Binding-site contacts:
Ligand atom CB contacts residue ARG18 of chain 54.B at 4.2 Å.
Ligand atom CE1 contacts residue ASP12 of chain 54.B at 3.5 Å.
Ligand atom CB contacts residue THR17 of chain 54.B at 4.0 Å.
Ligand atom CB contacts residue ILE14 of chain 54.B at 4.1 Å (hydrophobic).
Ligand atom N contacts residue ILE14 of chain 54.B at 3.0 Å (h-bond).
Ligand atom CA contacts residue ARG18 of chain 54.B at 3.8 Å.
Ligand atom CA contacts residue ASP12 of chain 54.B at 3.7 Å.
Ligand atom CD1 contacts residue ASP12 of chain 54.B at 3.8 Å.
Ligand atom C contacts residue ILE14 of chain 54.B at 4.2 Å (hydrophobic).
Ligand atom N contacts residue ILE14 of chain 54.B at 3.5 Å.
Ligand atom C contacts residue THR16 of chain 54.B at 3.7 Å.
Ligand atom C contacts residue ILE14 of chain 54.B at 3.6 Å (hydrophobic).
Ligand atom CD2 contacts residue ASP106 of chain 54.B at 4.1 Å.
Ligand atom O contacts residue ILE14 of chain 54.B at 3.5 Å (h-bond).
Ligand atom CB contacts residue LEU15 of chain 54.B at 4.1 Å (hydrophobic).
Ligand atom CD1 contacts residue TYR34 of chain 54.B at 3.0 Å (hydrophobic).
Ligand atom C contacts residue THR16 of chain 54.B at 4.2 Å.
Ligand atom CG contacts residue THR16 of chain 54.B at 4.0 Å.
Ligand atom O contacts residue LEU15 of chain 54.B at 3.5 Å.
Ligand atom O contacts residue ARG18 of chain 54.B at 3.6 Å (salt-bridge).
Ligand atom O contacts residue ILE14 of chain 54.B at 3.1 Å.
Ligand atom CG contacts residue ILE14 of chain 54.B at 4.2 Å (hydrophobic).
Ligand atom CA contacts residue THR16 of chain 54.B at 3.6 Å.
Ligand atom CA contacts residue ILE14 of chain 54.B at 4.0 Å (hydrophobic).
Ligand atom C contacts residue ARG18 of chain 54.B at 3.8 Å.
Ligand atom CA contacts residue ILE14 of chain 54.B at 3.3 Å (hydrophobic).
Ligand atom C contacts residue ILE14 of chain 54.B at 3.4 Å (hydrophobic).
Ligand atom CD2 contacts residue VAL32 of chain 54.B at 3.9 Å (hydrophobic).
Ligand atom O contacts residue THR17 of chain 54.B at 3.8 Å.
Ligand atom CD2 contacts residue THR17 of chain 54.B at 3.7 Å.
Ligand atom C contacts residue ARG18 of chain 54.B at 4.1 Å.
Ligand atom CB contacts residue THR16 of chain 54.B at 4.2 Å.
Ligand atom CD1 contacts residue THR16 of chain 54.B at 3.1 Å.
Ligand atom N contacts residue ASP12 of chain 54.B at 4.1 Å.
Ligand atom N contacts residue THR16 of chain 54.B at 2.9 Å (h-bond).
Ligand atom O contacts residue THR16 of chain 54.B at 3.1 Å (h-bond).
Ligand atom CD1 contacts residue ILE14 of chain 54.B at 3.6 Å (hydrophobic).
Ligand atom CG contacts residue THR17 of chain 54.B at 4.3 Å.
Ligand atom CD2 contacts residue HIS157 of chain 54.B at 3.7 Å.
Ligand atom O contacts residue ARG18 of chain 54.B at 3.0 Å (salt-bridge).

Sequence of chain 54.B:
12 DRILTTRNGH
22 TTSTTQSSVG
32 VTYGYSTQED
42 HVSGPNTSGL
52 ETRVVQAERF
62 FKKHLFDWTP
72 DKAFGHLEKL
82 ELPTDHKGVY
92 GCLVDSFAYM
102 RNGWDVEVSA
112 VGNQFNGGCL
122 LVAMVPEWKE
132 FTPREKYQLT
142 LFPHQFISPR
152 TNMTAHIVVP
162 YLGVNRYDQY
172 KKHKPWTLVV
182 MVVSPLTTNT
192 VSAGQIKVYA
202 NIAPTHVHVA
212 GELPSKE

A protein and the small-molecule ligand that binds it are described below.
Small molecule (SMILES): CC(C)C[C@H](NC(=O)[C@H](C)NC(=O)CNC(=O)[C@@H](N)Cc1ccccc1)C(=O)N[C@@H](CC(C)C)C(=O)N[C@@H](C)C(=O)O